A protein and the small-molecule ligand that binds it are described below.
Small molecule (SMILES): N[C@@H](Cc1ccccc1)C(=O)NCC=O

Sequence of chain 7.MA:
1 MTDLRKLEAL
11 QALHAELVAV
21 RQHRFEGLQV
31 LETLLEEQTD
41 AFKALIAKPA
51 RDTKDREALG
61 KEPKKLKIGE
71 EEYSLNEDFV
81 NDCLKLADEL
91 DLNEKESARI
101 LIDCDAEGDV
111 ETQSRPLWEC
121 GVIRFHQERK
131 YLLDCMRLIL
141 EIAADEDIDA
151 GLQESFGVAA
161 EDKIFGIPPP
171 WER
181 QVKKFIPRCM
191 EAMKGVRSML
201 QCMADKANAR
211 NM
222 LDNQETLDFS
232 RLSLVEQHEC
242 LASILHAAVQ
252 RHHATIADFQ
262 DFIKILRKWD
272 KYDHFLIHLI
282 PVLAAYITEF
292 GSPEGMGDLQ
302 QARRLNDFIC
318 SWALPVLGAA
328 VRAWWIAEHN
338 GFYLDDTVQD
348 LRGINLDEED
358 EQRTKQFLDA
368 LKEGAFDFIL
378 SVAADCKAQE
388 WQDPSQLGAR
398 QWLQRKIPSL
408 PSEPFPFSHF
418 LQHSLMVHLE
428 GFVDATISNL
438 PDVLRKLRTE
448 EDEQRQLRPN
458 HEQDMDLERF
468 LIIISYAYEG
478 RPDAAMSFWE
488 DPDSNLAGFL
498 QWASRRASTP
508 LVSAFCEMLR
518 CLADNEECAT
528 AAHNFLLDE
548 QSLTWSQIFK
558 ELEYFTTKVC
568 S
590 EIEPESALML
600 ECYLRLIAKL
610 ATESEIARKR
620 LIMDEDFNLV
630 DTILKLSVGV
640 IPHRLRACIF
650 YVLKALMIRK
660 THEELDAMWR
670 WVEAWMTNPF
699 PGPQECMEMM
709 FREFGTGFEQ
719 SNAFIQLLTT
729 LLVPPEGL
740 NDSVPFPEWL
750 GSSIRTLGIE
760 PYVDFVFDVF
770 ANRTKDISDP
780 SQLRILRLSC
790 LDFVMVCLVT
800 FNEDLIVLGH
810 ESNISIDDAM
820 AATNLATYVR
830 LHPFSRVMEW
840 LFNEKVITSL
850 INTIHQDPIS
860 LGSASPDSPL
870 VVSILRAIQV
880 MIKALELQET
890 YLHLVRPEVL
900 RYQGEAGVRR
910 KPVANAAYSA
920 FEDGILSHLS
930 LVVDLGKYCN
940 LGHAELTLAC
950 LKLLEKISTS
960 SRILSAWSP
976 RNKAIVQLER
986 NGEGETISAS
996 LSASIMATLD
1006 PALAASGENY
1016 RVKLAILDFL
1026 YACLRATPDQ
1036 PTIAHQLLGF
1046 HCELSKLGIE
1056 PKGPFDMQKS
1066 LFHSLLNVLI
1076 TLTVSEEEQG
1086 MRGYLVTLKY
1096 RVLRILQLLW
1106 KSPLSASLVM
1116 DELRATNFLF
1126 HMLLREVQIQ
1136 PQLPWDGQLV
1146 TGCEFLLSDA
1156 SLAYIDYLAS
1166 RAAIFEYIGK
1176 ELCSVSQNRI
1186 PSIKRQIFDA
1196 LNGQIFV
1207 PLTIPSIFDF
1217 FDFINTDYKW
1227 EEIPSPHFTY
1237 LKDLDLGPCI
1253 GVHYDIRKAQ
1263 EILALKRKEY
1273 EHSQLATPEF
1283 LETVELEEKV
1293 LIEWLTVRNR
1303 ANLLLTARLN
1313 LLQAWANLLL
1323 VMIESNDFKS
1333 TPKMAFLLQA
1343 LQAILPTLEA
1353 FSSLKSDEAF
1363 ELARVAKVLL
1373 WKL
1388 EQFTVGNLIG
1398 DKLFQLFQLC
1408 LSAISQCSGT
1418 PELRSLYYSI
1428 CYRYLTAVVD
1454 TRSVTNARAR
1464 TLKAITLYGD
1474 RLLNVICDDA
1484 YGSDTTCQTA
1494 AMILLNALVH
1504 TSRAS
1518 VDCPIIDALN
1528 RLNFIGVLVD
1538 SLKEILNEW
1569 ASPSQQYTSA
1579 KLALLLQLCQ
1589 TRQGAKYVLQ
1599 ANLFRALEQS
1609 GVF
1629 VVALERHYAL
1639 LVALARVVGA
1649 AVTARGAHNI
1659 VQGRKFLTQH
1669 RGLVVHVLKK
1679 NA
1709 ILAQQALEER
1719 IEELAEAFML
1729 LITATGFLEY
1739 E

Binding-site contacts:
Ligand atom CE1 contacts residue ILE434 of chain 7.MA at 3.9 Å (hydrophobic).
Ligand atom N contacts residue ARG442 of chain 7.MA at 4.2 Å.
Ligand atom N contacts residue ASN492 of chain 7.MA at 3.3 Å (h-bond).
Ligand atom CA contacts residue ARG442 of chain 7.MA at 3.6 Å.
Ligand atom CD1 contacts residue ASN492 of chain 7.MA at 3.9 Å.
Ligand atom CE1 contacts residue PHE496 of chain 7.MA at 3.6 Å (hydrophobic).
Ligand atom CB contacts residue GLY495 of chain 7.MA at 3.9 Å.
Ligand atom C contacts residue ASN492 of chain 7.MA at 4.0 Å.
Ligand atom O contacts residue ARG442 of chain 7.MA at 4.3 Å.
Ligand atom CD1 contacts residue ILE434 of chain 7.MA at 4.1 Å (hydrophobic).
Ligand atom C contacts residue ARG442 of chain 7.MA at 4.4 Å.
Ligand atom CE2 contacts residue PRO438 of chain 7.MA at 3.7 Å (hydrophobic).
Ligand atom CG contacts residue GLY495 of chain 7.MA at 4.4 Å.
Ligand atom CB contacts residue ASN492 of chain 7.MA at 3.8 Å.
Ligand atom CD2 contacts residue ARG442 of chain 7.MA at 3.5 Å.
Ligand atom CZ contacts residue PRO438 of chain 7.MA at 3.4 Å (hydrophobic).
Ligand atom CB contacts residue PHE496 of chain 7.MA at 3.9 Å (hydrophobic).
Ligand atom O contacts residue PRO438 of chain 7.MA at 4.0 Å.
Ligand atom CG contacts residue PHE496 of chain 7.MA at 4.0 Å (hydrophobic).
Ligand atom N contacts residue SER491 of chain 7.MA at 4.1 Å.
Ligand atom CD1 contacts residue PHE496 of chain 7.MA at 3.7 Å (hydrophobic).
Ligand atom CZ contacts residue PHE496 of chain 7.MA at 3.9 Å (hydrophobic).
Ligand atom CE2 contacts residue ARG442 of chain 7.MA at 3.6 Å.
Ligand atom CE1 contacts residue PRO438 of chain 7.MA at 3.8 Å (hydrophobic).
Ligand atom CG contacts residue ASN492 of chain 7.MA at 4.3 Å.
Ligand atom CA contacts residue ASN492 of chain 7.MA at 3.3 Å.
Ligand atom CD1 contacts residue PRO438 of chain 7.MA at 4.4 Å (hydrophobic).
Ligand atom O contacts residue ASN492 of chain 7.MA at 4.2 Å.
Ligand atom CD2 contacts residue PRO438 of chain 7.MA at 4.4 Å (hydrophobic).